This small molecule binds to this protein.
Small molecule (SMILES): CC(=O)N[C@@H]1[C@@H](O)[C@H](O)[C@@H](CO)O[C@H]1O

Sequence of chain 1.B:
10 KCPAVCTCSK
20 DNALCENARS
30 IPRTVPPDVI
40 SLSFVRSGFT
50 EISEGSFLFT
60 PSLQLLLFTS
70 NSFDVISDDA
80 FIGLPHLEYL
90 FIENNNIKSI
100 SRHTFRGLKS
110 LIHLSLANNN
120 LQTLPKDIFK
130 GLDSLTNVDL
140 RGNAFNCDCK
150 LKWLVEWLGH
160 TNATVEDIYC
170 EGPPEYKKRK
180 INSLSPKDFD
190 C

Binding-site contacts:
Ligand atom N2 contacts residue ASN161 of chain 1.B at 2.8 Å (h-bond).
Ligand atom C1 contacts residue ASN161 of chain 1.B at 1.4 Å.
Ligand atom O5 contacts residue ASN161 of chain 1.B at 2.3 Å (h-bond).
Ligand atom C4 contacts residue ASN161 of chain 1.B at 4.2 Å.
Ligand atom C3 contacts residue ASN161 of chain 1.B at 3.7 Å.
Ligand atom C8 contacts residue ASN161 of chain 1.B at 4.2 Å.
Ligand atom C5 contacts residue ASN161 of chain 1.B at 3.6 Å.
Ligand atom C7 contacts residue ASN161 of chain 1.B at 3.8 Å.
Ligand atom C2 contacts residue ASN161 of chain 1.B at 2.4 Å.